Sequence of chain 1.B:
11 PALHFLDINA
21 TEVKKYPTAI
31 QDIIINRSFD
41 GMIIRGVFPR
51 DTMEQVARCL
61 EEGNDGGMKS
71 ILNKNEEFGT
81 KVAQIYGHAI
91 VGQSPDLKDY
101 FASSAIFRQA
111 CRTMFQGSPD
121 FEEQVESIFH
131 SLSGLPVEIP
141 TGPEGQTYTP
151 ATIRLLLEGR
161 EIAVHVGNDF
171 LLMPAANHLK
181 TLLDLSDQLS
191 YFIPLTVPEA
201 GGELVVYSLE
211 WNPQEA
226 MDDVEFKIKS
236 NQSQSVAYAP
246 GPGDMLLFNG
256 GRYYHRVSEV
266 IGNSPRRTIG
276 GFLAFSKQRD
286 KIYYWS

This small molecule binds to this protein.
Small molecule (SMILES): O=C(O)CCC(=O)C(=O)O

Binding-site contacts:
Ligand atom O3 contacts residue THR273 of chain 1.B at 3.8 Å.
Ligand atom O2 contacts residue SER190 of chain 1.B at 2.5 Å (h-bond).
Ligand atom C5 contacts residue PHE192 of chain 1.B at 4.0 Å (hydrophobic).
Ligand atom C5 contacts residue THR273 of chain 1.B at 3.6 Å.
Ligand atom C1 contacts residue NI1 of chain 1.F at 2.9 Å.
Ligand atom C3 contacts residue NI1 of chain 1.F at 4.4 Å.
Ligand atom C3 contacts residue VAL262 of chain 1.B at 4.0 Å (hydrophobic).
Ligand atom C3 contacts residue LEU204 of chain 1.B at 4.4 Å (hydrophobic).
Ligand atom O2 contacts residue HIS165 of chain 1.B at 4.4 Å.
Ligand atom O4 contacts residue ARG154 of chain 1.B at 2.7 Å (salt-bridge).
Ligand atom O2 contacts residue NI1 of chain 1.F at 2.2 Å (h-bond).
Ligand atom C1 contacts residue HIS260 of chain 1.B at 3.7 Å.
Ligand atom O2 contacts residue PHE277 of chain 1.B at 3.9 Å.
Ligand atom O2 contacts residue HIS260 of chain 1.B at 3.1 Å (h-bond).
Ligand atom C2 contacts residue HIS260 of chain 1.B at 3.7 Å.
Ligand atom O2 contacts residue PHE253 of chain 1.B at 4.0 Å.
Ligand atom O1 contacts residue SER190 of chain 1.B at 3.2 Å.
Ligand atom C1 contacts residue SER190 of chain 1.B at 3.4 Å.
Ligand atom O4 contacts residue ARG271 of chain 1.B at 4.0 Å.
Ligand atom C4 contacts residue ARG154 of chain 1.B at 3.4 Å.
Ligand atom O3 contacts residue PHE192 of chain 1.B at 4.1 Å.
Ligand atom O1 contacts residue PHE192 of chain 1.B at 3.5 Å.
Ligand atom O3 contacts residue ILE162 of chain 1.B at 3.9 Å.
Ligand atom C3 contacts residue PHE192 of chain 1.B at 4.0 Å (hydrophobic).
Ligand atom O5 contacts residue HIS165 of chain 1.B at 3.2 Å (h-bond).
Ligand atom O3 contacts residue VAL262 of chain 1.B at 3.5 Å.
Ligand atom C4 contacts residue PHE192 of chain 1.B at 3.8 Å (hydrophobic).
Ligand atom C1 contacts residue PHE253 of chain 1.B at 3.9 Å (hydrophobic).
Ligand atom O4 contacts residue PHE192 of chain 1.B at 4.2 Å.
Ligand atom O4 contacts residue THR273 of chain 1.B at 2.7 Å (h-bond).
Ligand atom O1 contacts residue NI1 of chain 1.F at 4.1 Å.
Ligand atom C2 contacts residue NI1 of chain 1.F at 2.9 Å.
Ligand atom C2 contacts residue HIS165 of chain 1.B at 4.3 Å.
Ligand atom O5 contacts residue HIS260 of chain 1.B at 3.2 Å (h-bond).
Ligand atom O3 contacts residue ARG271 of chain 1.B at 2.9 Å (salt-bridge).
Ligand atom O1 contacts residue PHE253 of chain 1.B at 3.8 Å.
Ligand atom C5 contacts residue ARG271 of chain 1.B at 3.9 Å.
Ligand atom C5 contacts residue ARG154 of chain 1.B at 3.5 Å.
Ligand atom O5 contacts residue NI1 of chain 1.F at 2.2 Å (h-bond).
Ligand atom C5 contacts residue ILE162 of chain 1.B at 4.0 Å (hydrophobic).